Binding-site contacts:
Ligand atom O2P contacts residue HIS416 of chain 24.A at 2.8 Å (h-bond).
Ligand atom O4' contacts residue HIS418 of chain 24.A at 4.1 Å.
Ligand atom C5 contacts residue SER420 of chain 24.A at 4.3 Å.
Ligand atom C6 contacts residue PRO419 of chain 24.A at 3.2 Å (hydrophobic).
Ligand atom N3 contacts residue PRO419 of chain 24.A at 4.3 Å.
Ligand atom N3 contacts residue PRO203 of chain 24.A at 4.4 Å.
Ligand atom O5' contacts residue PRO419 of chain 24.A at 3.9 Å.
Ligand atom N7 contacts residue PRO419 of chain 24.A at 4.3 Å.
Ligand atom O4' contacts residue PRO419 of chain 24.A at 4.3 Å.
Ligand atom O2P contacts residue PRO419 of chain 24.A at 4.2 Å.
Ligand atom N6 contacts residue VAL202 of chain 24.A at 4.0 Å.
Ligand atom N1 contacts residue GLY427 of chain 24.A at 2.7 Å (h-bond).
Ligand atom N7 contacts residue SER420 of chain 24.A at 3.9 Å.
Ligand atom C6 contacts residue GLY427 of chain 24.A at 3.7 Å.
Ligand atom C2 contacts residue PRO419 of chain 24.A at 4.0 Å (hydrophobic).
Ligand atom C2 contacts residue GLY427 of chain 24.A at 3.4 Å.
Ligand atom C8 contacts residue PRO203 of chain 24.A at 4.4 Å (hydrophobic).
Ligand atom N6 contacts residue PHE426 of chain 24.A at 3.8 Å.
Ligand atom C8 contacts residue HIS418 of chain 24.A at 3.7 Å.
Ligand atom C1' contacts residue HIS418 of chain 24.A at 4.1 Å.
Ligand atom P contacts residue HIS416 of chain 24.A at 4.0 Å.
Ligand atom N6 contacts residue SER420 of chain 24.A at 4.0 Å.
Ligand atom C2 contacts residue VAL202 of chain 24.A at 4.3 Å (hydrophobic).
Ligand atom C4 contacts residue PRO419 of chain 24.A at 4.2 Å (hydrophobic).
Ligand atom C2' contacts residue PRO203 of chain 24.A at 4.0 Å (hydrophobic).
Ligand atom C6 contacts residue PRO203 of chain 24.A at 4.4 Å (hydrophobic).
Ligand atom N1 contacts residue PRO419 of chain 24.A at 3.5 Å (h-bond).
Ligand atom O1P contacts residue HIS416 of chain 24.A at 4.2 Å.
Ligand atom N6 contacts residue PRO419 of chain 24.A at 3.4 Å (h-bond).
Ligand atom C6 contacts residue VAL202 of chain 24.A at 3.9 Å (hydrophobic).
Ligand atom N6 contacts residue GLY425 of chain 24.A at 4.1 Å.
Ligand atom N7 contacts residue HIS418 of chain 24.A at 4.4 Å.
Ligand atom C4 contacts residue PRO203 of chain 24.A at 4.2 Å (hydrophobic).
Ligand atom N9 contacts residue HIS418 of chain 24.A at 4.3 Å.
Ligand atom C5 contacts residue PRO419 of chain 24.A at 3.7 Å (hydrophobic).
Ligand atom N9 contacts residue PRO203 of chain 24.A at 4.2 Å.
Ligand atom N1 contacts residue VAL202 of chain 24.A at 3.7 Å.
Ligand atom C5 contacts residue PRO203 of chain 24.A at 4.3 Å (hydrophobic).
Ligand atom C6 contacts residue SER420 of chain 24.A at 4.3 Å.
Ligand atom N6 contacts residue GLY427 of chain 24.A at 2.8 Å (h-bond).

This small molecule binds to this protein.
Small molecule (SMILES): Nc1ncnc2c1ncn2[C@H]1C[C@H](O)[C@@H](COP(=O)(O)O)O1

Sequence of chain 24.A:
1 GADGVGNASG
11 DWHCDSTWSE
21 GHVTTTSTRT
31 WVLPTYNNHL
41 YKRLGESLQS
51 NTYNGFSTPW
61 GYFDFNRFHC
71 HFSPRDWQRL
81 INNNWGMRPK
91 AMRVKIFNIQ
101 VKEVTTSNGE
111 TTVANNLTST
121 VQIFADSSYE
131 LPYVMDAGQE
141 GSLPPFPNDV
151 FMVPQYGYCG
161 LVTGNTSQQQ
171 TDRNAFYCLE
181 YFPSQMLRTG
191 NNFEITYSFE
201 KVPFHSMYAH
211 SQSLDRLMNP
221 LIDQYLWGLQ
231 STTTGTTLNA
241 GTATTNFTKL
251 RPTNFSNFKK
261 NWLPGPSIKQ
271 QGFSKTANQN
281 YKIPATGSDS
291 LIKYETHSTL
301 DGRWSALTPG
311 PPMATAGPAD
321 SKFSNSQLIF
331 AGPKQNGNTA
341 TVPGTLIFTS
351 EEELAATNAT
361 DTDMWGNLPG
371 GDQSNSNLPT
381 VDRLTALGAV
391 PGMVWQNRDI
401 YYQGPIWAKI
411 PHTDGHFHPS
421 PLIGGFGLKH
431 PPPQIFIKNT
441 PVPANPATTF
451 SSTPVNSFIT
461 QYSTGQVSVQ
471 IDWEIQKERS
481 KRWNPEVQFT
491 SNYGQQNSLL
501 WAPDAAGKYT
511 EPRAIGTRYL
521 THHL